Sequence of chain 1.A:
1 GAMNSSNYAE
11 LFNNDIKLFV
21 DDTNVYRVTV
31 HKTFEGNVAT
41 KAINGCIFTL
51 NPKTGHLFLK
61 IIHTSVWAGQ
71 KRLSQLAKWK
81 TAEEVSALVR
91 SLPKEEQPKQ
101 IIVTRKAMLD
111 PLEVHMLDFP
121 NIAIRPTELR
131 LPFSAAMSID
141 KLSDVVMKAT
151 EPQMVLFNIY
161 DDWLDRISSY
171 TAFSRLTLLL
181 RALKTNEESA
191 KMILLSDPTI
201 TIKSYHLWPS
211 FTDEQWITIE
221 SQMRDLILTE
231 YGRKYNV

This small molecule binds to this protein.
Small molecule (SMILES): CC(=O)c1ccc(O)cc1

Binding-site contacts:
Ligand atom C6 contacts residue SER174 of chain 1.A at 3.7 Å.
Ligand atom C7 contacts residue SER174 of chain 1.A at 4.2 Å.
Ligand atom C6 contacts residue TYR170 of chain 1.A at 3.7 Å (hydrophobic).
Ligand atom C8 contacts residue THR177 of chain 1.A at 4.0 Å.
Ligand atom C5 contacts residue TYR8 of chain 1.A at 4.0 Å (hydrophobic).
Ligand atom C6 contacts residue TYR8 of chain 1.A at 4.0 Å (hydrophobic).
Ligand atom C1 contacts residue TYR170 of chain 1.A at 3.8 Å (hydrophobic).
Ligand atom C5 contacts residue SER174 of chain 1.A at 3.6 Å.
Ligand atom C4 contacts residue SER174 of chain 1.A at 4.2 Å.
Ligand atom C8 contacts residue SER174 of chain 1.A at 3.5 Å.
Ligand atom O1 contacts residue TYR170 of chain 1.A at 3.0 Å (h-bond).